This small molecule binds to this protein.
Small molecule (SMILES): NCc1ccc(-c2ccccc2F)c(Cl)c1

Binding-site contacts:
Ligand atom N contacts residue ASN141 of chain 1.B at 3.6 Å (h-bond).
Ligand atom C8 contacts residue MET160 of chain 1.B at 4.0 Å (hydrophobic).
Ligand atom C10 contacts residue MET248 of chain 1.B at 3.5 Å (hydrophobic).
Ligand atom C3 contacts residue LEU147 of chain 1.B at 3.7 Å (hydrophobic).
Ligand atom C5 contacts residue MET248 of chain 1.B at 4.1 Å (hydrophobic).
Ligand atom C2 contacts residue LEU147 of chain 1.B at 3.5 Å (hydrophobic).
Ligand atom C11 contacts residue MET244 of chain 1.B at 4.1 Å (hydrophobic).
Ligand atom C11 contacts residue ILE187 of chain 1.B at 3.5 Å (hydrophobic).
Ligand atom CL contacts residue ILE187 of chain 1.B at 3.7 Å.
Ligand atom C1 contacts residue LEU147 of chain 1.B at 4.2 Å (hydrophobic).
Ligand atom C9 contacts residue MET248 of chain 1.B at 3.5 Å (hydrophobic).
Ligand atom C1 contacts residue VAL185 of chain 1.B at 4.1 Å (hydrophobic).
Ligand atom C contacts residue PHE144 of chain 1.B at 4.0 Å (hydrophobic).
Ligand atom C10 contacts residue MET244 of chain 1.B at 3.8 Å (hydrophobic).
Ligand atom C contacts residue PRO182 of chain 1.B at 3.2 Å (hydrophobic).
Ligand atom C5 contacts residue ILE187 of chain 1.B at 4.2 Å (hydrophobic).
Ligand atom F contacts residue MET248 of chain 1.B at 3.4 Å.
Ligand atom C12 contacts residue PRO182 of chain 1.B at 3.3 Å (hydrophobic).
Ligand atom C6 contacts residue TYR159 of chain 1.B at 4.0 Å (hydrophobic).
Ligand atom C6 contacts residue LEU151 of chain 1.B at 3.5 Å (hydrophobic).
Ligand atom C8 contacts residue MET248 of chain 1.B at 4.1 Å (hydrophobic).
Ligand atom F contacts residue MET244 of chain 1.B at 3.0 Å.
Ligand atom C4 contacts residue ILE187 of chain 1.B at 3.8 Å (hydrophobic).
Ligand atom C contacts residue VAL185 of chain 1.B at 3.9 Å (hydrophobic).
Ligand atom C12 contacts residue VAL185 of chain 1.B at 3.5 Å (hydrophobic).
Ligand atom CL contacts residue MET244 of chain 1.B at 3.2 Å.
Ligand atom C8 contacts residue ILE156 of chain 1.B at 3.8 Å (hydrophobic).
Ligand atom C7 contacts residue ILE156 of chain 1.B at 4.0 Å (hydrophobic).
Ligand atom C2 contacts residue PHE144 of chain 1.B at 3.5 Å (hydrophobic).
Ligand atom CL contacts residue VAL185 of chain 1.B at 3.1 Å.
Ligand atom C1 contacts residue PRO182 of chain 1.B at 3.7 Å (hydrophobic).
Ligand atom C7 contacts residue TYR159 of chain 1.B at 3.6 Å (hydrophobic).
Ligand atom C12 contacts residue ILE187 of chain 1.B at 4.0 Å (hydrophobic).
Ligand atom N contacts residue PRO182 of chain 1.B at 3.1 Å (h-bond).
Ligand atom C6 contacts residue ILE187 of chain 1.B at 3.9 Å (hydrophobic).
Ligand atom C7 contacts residue LEU151 of chain 1.B at 3.6 Å (hydrophobic).
Ligand atom C1 contacts residue PHE144 of chain 1.B at 4.0 Å (hydrophobic).
Ligand atom C9 contacts residue MET160 of chain 1.B at 4.1 Å (hydrophobic).
Ligand atom N contacts residue VAL185 of chain 1.B at 2.8 Å (h-bond).
Ligand atom CL contacts residue ILE163 of chain 1.B at 3.5 Å.

Sequence of chain 1.B:
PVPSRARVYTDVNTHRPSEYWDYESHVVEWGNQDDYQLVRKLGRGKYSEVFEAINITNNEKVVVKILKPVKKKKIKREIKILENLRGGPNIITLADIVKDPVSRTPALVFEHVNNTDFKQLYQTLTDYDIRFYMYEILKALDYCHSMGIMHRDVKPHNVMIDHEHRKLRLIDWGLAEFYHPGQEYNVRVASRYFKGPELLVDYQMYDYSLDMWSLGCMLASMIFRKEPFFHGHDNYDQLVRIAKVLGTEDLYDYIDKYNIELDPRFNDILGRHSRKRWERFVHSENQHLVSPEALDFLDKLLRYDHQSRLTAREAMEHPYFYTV